This protein binds this small molecule.
Small molecule (SMILES): C[N+](C)(C)[C@@H](Cc1cnc[nH]1)C(=O)O

Sequence of chain 1.A:
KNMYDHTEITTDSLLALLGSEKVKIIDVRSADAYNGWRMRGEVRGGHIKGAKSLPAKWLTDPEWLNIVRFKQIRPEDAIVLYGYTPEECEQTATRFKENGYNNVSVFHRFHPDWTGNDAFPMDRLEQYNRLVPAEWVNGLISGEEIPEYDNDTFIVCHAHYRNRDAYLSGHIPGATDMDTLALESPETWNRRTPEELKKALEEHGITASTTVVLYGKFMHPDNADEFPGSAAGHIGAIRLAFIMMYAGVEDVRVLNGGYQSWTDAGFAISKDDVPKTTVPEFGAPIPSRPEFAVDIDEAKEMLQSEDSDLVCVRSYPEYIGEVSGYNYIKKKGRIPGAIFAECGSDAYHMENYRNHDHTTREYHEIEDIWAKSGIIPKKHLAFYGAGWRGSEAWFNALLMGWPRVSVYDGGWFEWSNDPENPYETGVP

Binding-site contacts:
Ligand atom OAH contacts residue TYR356 of chain 1.A at 3.6 Å.
Ligand atom CAZ contacts residue TYR356 of chain 1.A at 3.2 Å (hydrophobic).
Ligand atom CAA contacts residue TRP219 of chain 1.A at 3.4 Å (hydrophobic).
Ligand atom CAA contacts residue TRP419 of chain 1.A at 3.8 Å (hydrophobic).
Ligand atom CAM contacts residue TYR378 of chain 1.A at 3.5 Å (hydrophobic).
Ligand atom NAR contacts residue CSS415 of chain 1.A at 3.7 Å.
Ligand atom CAC contacts residue TRP219 of chain 1.A at 3.5 Å (hydrophobic).
Ligand atom CAC contacts residue TYR358 of chain 1.A at 3.4 Å (hydrophobic).
Ligand atom CAB contacts residue TRP219 of chain 1.A at 4.2 Å (hydrophobic).
Ligand atom OAL contacts residue TYR378 of chain 1.A at 3.6 Å.
Ligand atom NAR contacts residue TRP419 of chain 1.A at 4.0 Å.
Ligand atom CAX contacts residue TYR378 of chain 1.A at 3.5 Å (hydrophobic).
Ligand atom CAM contacts residue TRP419 of chain 1.A at 3.3 Å (hydrophobic).
Ligand atom CAY contacts residue TYR378 of chain 1.A at 4.0 Å (hydrophobic).
Ligand atom NBE contacts residue TYR358 of chain 1.A at 3.8 Å.
Ligand atom CAB contacts residue GLU214 of chain 1.A at 3.8 Å.
Ligand atom CAX contacts residue TYR358 of chain 1.A at 3.3 Å (hydrophobic).
Ligand atom CAA contacts residue TYR358 of chain 1.A at 4.2 Å (hydrophobic).
Ligand atom NAT contacts residue ALA377 of chain 1.A at 2.7 Å (h-bond).
Ligand atom NAT contacts residue TYR378 of chain 1.A at 3.5 Å.
Ligand atom CAZ contacts residue CSS415 of chain 1.A at 3.5 Å.
Ligand atom NAR contacts residue TYR356 of chain 1.A at 3.5 Å (h-bond).
Ligand atom OAL contacts residue TYR191 of chain 1.A at 3.6 Å.
Ligand atom CAM contacts residue ALA377 of chain 1.A at 4.0 Å (hydrophobic).
Ligand atom CAY contacts residue TRP419 of chain 1.A at 3.6 Å (hydrophobic).
Ligand atom CAB contacts residue TRP419 of chain 1.A at 3.7 Å (hydrophobic).
Ligand atom CAB contacts residue TYR191 of chain 1.A at 3.6 Å (hydrophobic).
Ligand atom NBE contacts residue TRP219 of chain 1.A at 4.1 Å.
Ligand atom CAZ contacts residue ARG420 of chain 1.A at 4.1 Å.
Ligand atom OAL contacts residue GLY259 of chain 1.A at 3.4 Å.
Ligand atom NAT contacts residue TRP419 of chain 1.A at 4.3 Å.
Ligand atom OAH contacts residue TYR378 of chain 1.A at 2.6 Å (h-bond).
Ligand atom NAR contacts residue TYR378 of chain 1.A at 4.3 Å.
Ligand atom OAH contacts residue TYR358 of chain 1.A at 2.7 Å (h-bond).
Ligand atom CAC contacts residue TYR191 of chain 1.A at 3.7 Å (hydrophobic).
Ligand atom CAZ contacts residue TYR378 of chain 1.A at 4.1 Å (hydrophobic).
Ligand atom CAP contacts residue TRP419 of chain 1.A at 3.2 Å (hydrophobic).
Ligand atom CAZ contacts residue ALA377 of chain 1.A at 3.0 Å (hydrophobic).
Ligand atom CAA contacts residue GLU214 of chain 1.A at 3.6 Å.
Ligand atom CBC contacts residue TYR358 of chain 1.A at 3.3 Å (hydrophobic).